Sequence of chain 1.B:
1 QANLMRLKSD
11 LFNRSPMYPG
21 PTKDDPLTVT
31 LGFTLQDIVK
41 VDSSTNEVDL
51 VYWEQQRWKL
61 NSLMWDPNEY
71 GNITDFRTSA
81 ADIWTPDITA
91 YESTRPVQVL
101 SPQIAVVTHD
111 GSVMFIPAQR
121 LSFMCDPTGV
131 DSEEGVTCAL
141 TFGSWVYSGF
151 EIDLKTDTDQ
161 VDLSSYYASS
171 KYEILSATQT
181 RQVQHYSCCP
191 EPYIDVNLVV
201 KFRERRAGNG

Sequence of chain 1.C:
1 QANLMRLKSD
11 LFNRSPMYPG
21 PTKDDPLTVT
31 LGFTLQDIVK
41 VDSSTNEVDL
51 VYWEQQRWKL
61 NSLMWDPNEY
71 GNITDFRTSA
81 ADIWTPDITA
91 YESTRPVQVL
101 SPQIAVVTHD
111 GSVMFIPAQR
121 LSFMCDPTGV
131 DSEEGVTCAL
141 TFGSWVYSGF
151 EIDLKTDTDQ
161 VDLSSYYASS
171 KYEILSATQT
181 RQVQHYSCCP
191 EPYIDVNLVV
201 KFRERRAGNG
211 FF

Binding-site contacts:
Ligand atom CA contacts residue TRP53 of chain 1.C at 3.8 Å (hydrophobic).
Ligand atom NE1 contacts residue MET114 of chain 1.C at 4.1 Å.
Ligand atom NE1 contacts residue TYR193 of chain 1.B at 2.9 Å (h-bond).
Ligand atom CZ3 contacts residue ILE104 of chain 1.C at 3.5 Å (hydrophobic).
Ligand atom CE3 contacts residue VAL146 of chain 1.B at 4.0 Å (hydrophobic).
Ligand atom CE3 contacts residue ILE116 of chain 1.C at 3.5 Å (hydrophobic).
Ligand atom CE2 contacts residue MET114 of chain 1.C at 3.8 Å (hydrophobic).
Ligand atom CE2 contacts residue VAL146 of chain 1.B at 3.8 Å (hydrophobic).
Ligand atom OH contacts residue ILE104 of chain 1.C at 2.7 Å (h-bond).
Ligand atom CZ2 contacts residue VAL146 of chain 1.B at 3.6 Å (hydrophobic).
Ligand atom OH contacts residue ILE116 of chain 1.C at 2.9 Å (h-bond).
Ligand atom CD1 contacts residue CYS189 of chain 1.B at 3.5 Å (hydrophobic).
Ligand atom CG contacts residue CYS188 of chain 1.B at 4.0 Å (hydrophobic).
Ligand atom CA contacts residue TYR91 of chain 1.B at 3.8 Å (hydrophobic).
Ligand atom CD1 contacts residue CYS188 of chain 1.B at 3.6 Å (hydrophobic).
Ligand atom CH2 contacts residue VAL106 of chain 1.C at 3.9 Å (hydrophobic).
Ligand atom CD1 contacts residue TRP145 of chain 1.B at 3.4 Å (hydrophobic).
Ligand atom CD1 contacts residue TYR193 of chain 1.B at 3.5 Å (hydrophobic).
Ligand atom CA contacts residue TRP145 of chain 1.B at 3.6 Å (hydrophobic).
Ligand atom NZ contacts residue TRP145 of chain 1.B at 2.6 Å (h-bond).
Ligand atom NE1 contacts residue CYS189 of chain 1.B at 3.6 Å.
Ligand atom OH contacts residue VAL146 of chain 1.B at 4.0 Å.
Ligand atom CD2 contacts residue ILE116 of chain 1.C at 4.1 Å (hydrophobic).
Ligand atom CB contacts residue TRP145 of chain 1.B at 3.9 Å (hydrophobic).
Ligand atom CH2 contacts residue MET114 of chain 1.C at 4.0 Å (hydrophobic).
Ligand atom CZ3 contacts residue VAL146 of chain 1.B at 3.5 Å (hydrophobic).
Ligand atom CE3 contacts residue TRP145 of chain 1.B at 3.6 Å (hydrophobic).
Ligand atom CH2 contacts residue VAL146 of chain 1.B at 3.4 Å (hydrophobic).
Ligand atom CG contacts residue TRP145 of chain 1.B at 3.3 Å (hydrophobic).
Ligand atom CE2 contacts residue TYR193 of chain 1.B at 4.0 Å (hydrophobic).
Ligand atom CZ3 contacts residue ILE116 of chain 1.C at 3.7 Å (hydrophobic).
Ligand atom CZ2 contacts residue VAL106 of chain 1.C at 3.6 Å (hydrophobic).
Ligand atom NZ contacts residue TYR91 of chain 1.B at 2.8 Å (h-bond).
Ligand atom OH contacts residue PHE115 of chain 1.C at 3.8 Å.
Ligand atom CD2 contacts residue TRP145 of chain 1.B at 3.5 Å (hydrophobic).
Ligand atom CE2 contacts residue TRP145 of chain 1.B at 3.7 Å (hydrophobic).
Ligand atom CZ2 contacts residue MET114 of chain 1.C at 3.6 Å (hydrophobic).
Ligand atom NE1 contacts residue TRP145 of chain 1.B at 3.7 Å.
Ligand atom NE1 contacts residue VAL146 of chain 1.B at 4.0 Å.
Ligand atom CH2 contacts residue ILE104 of chain 1.C at 3.6 Å (hydrophobic).

This protein binds this small molecule.
Small molecule (SMILES): NCCc1c[nH]c2ccc(O)cc12